Sequence of chain 1.A:
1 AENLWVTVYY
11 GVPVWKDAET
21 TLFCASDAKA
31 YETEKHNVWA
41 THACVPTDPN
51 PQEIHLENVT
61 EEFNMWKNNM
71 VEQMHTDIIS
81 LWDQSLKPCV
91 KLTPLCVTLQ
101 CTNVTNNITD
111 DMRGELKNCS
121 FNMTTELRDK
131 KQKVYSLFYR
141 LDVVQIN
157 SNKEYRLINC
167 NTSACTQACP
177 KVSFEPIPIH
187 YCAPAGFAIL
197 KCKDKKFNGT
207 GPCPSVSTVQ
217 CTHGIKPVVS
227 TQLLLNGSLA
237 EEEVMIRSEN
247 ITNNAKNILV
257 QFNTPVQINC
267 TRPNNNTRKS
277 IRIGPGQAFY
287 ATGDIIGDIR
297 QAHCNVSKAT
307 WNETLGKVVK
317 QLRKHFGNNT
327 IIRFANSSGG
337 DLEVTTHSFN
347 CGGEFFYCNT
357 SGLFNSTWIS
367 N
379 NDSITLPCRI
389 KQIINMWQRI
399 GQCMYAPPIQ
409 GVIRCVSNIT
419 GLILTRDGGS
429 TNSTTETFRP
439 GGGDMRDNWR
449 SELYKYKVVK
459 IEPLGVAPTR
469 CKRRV

Binding-site contacts:
Ligand atom N2 contacts residue ILE108 of chain 1.A at 4.4 Å.
Ligand atom C8 contacts residue ASN103 of chain 1.A at 4.5 Å.
Ligand atom C4 contacts residue ASN103 of chain 1.A at 4.3 Å.
Ligand atom C6 contacts residue LYS117 of chain 1.A at 4.4 Å.
Ligand atom O5 contacts residue ASN103 of chain 1.A at 2.4 Å (h-bond).
Ligand atom O7 contacts residue ASN103 of chain 1.A at 3.8 Å.
Ligand atom C5 contacts residue ASN103 of chain 1.A at 3.7 Å.
Ligand atom C7 contacts residue ASN103 of chain 1.A at 3.5 Å.
Ligand atom O6 contacts residue TYR161 of chain 1.A at 3.9 Å.
Ligand atom C2 contacts residue ASN103 of chain 1.A at 2.4 Å.
Ligand atom C1 contacts residue ASN103 of chain 1.A at 1.4 Å.
Ligand atom O6 contacts residue LYS117 of chain 1.A at 3.1 Å (salt-bridge).
Ligand atom O3 contacts residue ILE108 of chain 1.A at 4.2 Å.
Ligand atom C3 contacts residue ASN103 of chain 1.A at 3.8 Å.
Ligand atom N2 contacts residue ASN103 of chain 1.A at 2.8 Å (h-bond).

The protein below binds the small molecule below.
Small molecule (SMILES): CC(=O)N[C@H]1[C@H](O[C@H]2[C@H](O)[C@@H](NC(C)=O)CO[C@@H]2CO)O[C@H](CO)[C@@H](O)[C@@H]1O